The small molecule below binds the protein below.
Small molecule (SMILES): Cc1cn([C@H]2C[C@H](O[P](=O)(O)OC[C@H]3O[C@@H](n4cnc5c(N)ncnc54)C[C@@H]3O[P](=O)(O)OC[C@H]3O[C@@H](n4cnc5c(N)ncnc54)C[C@@H]3O[P](=O)(O)OC[C@H]3O[C@@H](n4cc(C)c(=O)[nH]c4=O)C[C@@H]3O[P](=O)(O)OC[C@H]3O[C@@H](n4cnc5c(=O)nc(N)[nH]c54)C[C@@H]3O)[C@@H](CO[P](=O)(O)O[C@H]3C[C@H](n4ccc(N)nc4=O)O[C@@H]3CO[P](=O)(O)O[C@H]3C[C@]4(O[C@@H]3COP(=O)(O)O)c3c(C)c(=O)[nH]c(=O)n34)O2)c(=O)[nH]c1=O

Binding-site contacts:
Ligand atom N3 contacts residue DA5 of chain 1.A at 2.4 Å (h-bond).
Ligand atom OP2 contacts residue SER109 of chain 1.C at 2.9 Å (h-bond).
Ligand atom C2 contacts residue DA7 of chain 1.A at 3.2 Å.
Ligand atom O5' contacts residue GLY107 of chain 1.C at 3.1 Å.
Ligand atom OP1 contacts residue ALA110 of chain 1.C at 2.8 Å (h-bond).
Ligand atom O4 contacts residue DA2 of chain 1.A at 2.6 Å (h-bond).
Ligand atom O2 contacts residue DA7 of chain 1.A at 2.8 Å (h-bond).
Ligand atom N4 contacts residue DA5 of chain 1.A at 3.2 Å (h-bond).
Ligand atom N3 contacts residue DA2 of chain 1.A at 2.5 Å (h-bond).
Ligand atom N1 contacts residue DT4 of chain 1.A at 2.3 Å (h-bond).
Ligand atom C5' contacts residue SER109 of chain 1.C at 3.2 Å.
Ligand atom OP1 contacts residue GLY107 of chain 1.C at 3.0 Å.
Ligand atom N6 contacts residue DT3 of chain 1.A at 3.0 Å (h-bond).
Ligand atom O2 contacts residue DG6 of chain 1.A at 2.7 Å (h-bond).
Ligand atom C6 contacts residue DT4 of chain 1.A at 3.3 Å.
Ligand atom N2 contacts residue DC1 of chain 1.A at 2.5 Å (h-bond).
Ligand atom O2 contacts residue DA5 of chain 1.A at 3.3 Å.
Ligand atom N6 contacts residue DT4 of chain 1.A at 2.6 Å (h-bond).
Ligand atom C2 contacts residue DG6 of chain 1.A at 3.2 Å.
Ligand atom OP1 contacts residue NA1 of chain 1.E at 2.5 Å (h-bond).
Ligand atom OP1 contacts residue VAL103 of chain 1.C at 3.1 Å (h-bond).
Ligand atom O3' contacts residue GLY105 of chain 1.C at 3.1 Å (h-bond).
Ligand atom N3 contacts residue DG6 of chain 1.A at 2.5 Å (h-bond).
Ligand atom N1 contacts residue DC1 of chain 1.A at 3.1 Å (h-bond).
Ligand atom N6 contacts residue DA2 of chain 1.A at 3.2 Å (h-bond).
Ligand atom OP1 contacts residue GLY105 of chain 1.C at 2.9 Å (h-bond).
Ligand atom C4 contacts residue DG6 of chain 1.A at 3.0 Å.
Ligand atom N1 contacts residue DT3 of chain 1.A at 2.8 Å (h-bond).
Ligand atom C2 contacts residue DT3 of chain 1.A at 3.2 Å.
Ligand atom C4' contacts residue GLY105 of chain 1.C at 3.2 Å.
Ligand atom C2 contacts residue DT4 of chain 1.A at 2.9 Å.
Ligand atom O4 contacts residue DA7 of chain 1.A at 2.7 Å (h-bond).
Ligand atom N3 contacts residue DA7 of chain 1.A at 2.7 Å (h-bond).
Ligand atom C4 contacts residue DA5 of chain 1.A at 3.2 Å.
Ligand atom O4 contacts residue DG6 of chain 1.A at 3.3 Å (h-bond).
Ligand atom OP1 contacts residue ILE106 of chain 1.C at 2.7 Å (h-bond).
Ligand atom C4 contacts residue DA7 of chain 1.A at 3.2 Å.
Ligand atom N4 contacts residue DG6 of chain 1.A at 2.7 Å (h-bond).
Ligand atom C5' contacts residue GLY105 of chain 1.C at 3.0 Å.
Ligand atom O4 contacts residue DA5 of chain 1.A at 2.6 Å (h-bond).

Sequence of chain 1.C:
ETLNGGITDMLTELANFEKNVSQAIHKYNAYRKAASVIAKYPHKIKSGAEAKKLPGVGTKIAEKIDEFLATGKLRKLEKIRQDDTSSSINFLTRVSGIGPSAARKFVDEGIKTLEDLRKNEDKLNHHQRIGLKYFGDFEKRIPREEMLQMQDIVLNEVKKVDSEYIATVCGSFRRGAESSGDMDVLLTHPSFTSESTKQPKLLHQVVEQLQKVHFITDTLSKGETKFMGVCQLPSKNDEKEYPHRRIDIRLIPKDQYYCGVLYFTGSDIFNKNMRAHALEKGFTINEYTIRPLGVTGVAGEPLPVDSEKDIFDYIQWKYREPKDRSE